Sequence of chain 1.A:
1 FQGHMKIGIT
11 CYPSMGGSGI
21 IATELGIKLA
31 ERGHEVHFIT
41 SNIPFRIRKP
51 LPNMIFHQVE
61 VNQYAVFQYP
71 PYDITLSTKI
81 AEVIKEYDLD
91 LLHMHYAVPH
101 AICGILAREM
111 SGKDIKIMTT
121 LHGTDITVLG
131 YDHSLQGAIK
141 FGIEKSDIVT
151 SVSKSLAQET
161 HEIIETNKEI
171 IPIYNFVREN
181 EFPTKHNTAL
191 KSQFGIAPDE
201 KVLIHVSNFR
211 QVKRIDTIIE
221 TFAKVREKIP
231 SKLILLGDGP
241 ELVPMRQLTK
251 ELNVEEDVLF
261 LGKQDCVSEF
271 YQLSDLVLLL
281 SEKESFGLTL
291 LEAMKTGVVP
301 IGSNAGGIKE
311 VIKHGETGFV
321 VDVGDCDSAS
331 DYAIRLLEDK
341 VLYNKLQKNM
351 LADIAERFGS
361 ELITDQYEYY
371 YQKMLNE

Binding-site contacts:
Ligand atom O4 contacts residue ASN175 of chain 1.A at 3.8 Å.
Ligand atom N2 contacts residue GLU284 of chain 1.A at 3.6 Å (salt-bridge).
Ligand atom C2 contacts residue UDP1 of chain 1.B at 3.8 Å.
Ligand atom C7 contacts residue SER285 of chain 1.A at 3.9 Å.
Ligand atom C2 contacts residue SER285 of chain 1.A at 3.3 Å.
Ligand atom C6 contacts residue HIS122 of chain 1.A at 3.3 Å.
Ligand atom O7 contacts residue SER285 of chain 1.A at 3.1 Å (h-bond).
Ligand atom O4 contacts residue GLY287 of chain 1.A at 3.1 Å (h-bond).
Ligand atom C6 contacts residue SER18 of chain 1.A at 3.4 Å.
Ligand atom C3 contacts residue SER285 of chain 1.A at 3.7 Å.
Ligand atom O4 contacts residue PHE286 of chain 1.A at 3.6 Å.
Ligand atom N2 contacts residue UDP1 of chain 1.B at 3.2 Å (h-bond).
Ligand atom C4 contacts residue SER285 of chain 1.A at 3.8 Å.
Ligand atom O3 contacts residue GLU284 of chain 1.A at 2.7 Å (salt-bridge).
Ligand atom O5 contacts residue UDP1 of chain 1.B at 3.9 Å.
Ligand atom O3 contacts residue PHE286 of chain 1.A at 3.0 Å (h-bond).
Ligand atom O4 contacts residue UDP1 of chain 1.B at 2.6 Å (h-bond).
Ligand atom C6 contacts residue GLY17 of chain 1.A at 3.5 Å.
Ligand atom C8 contacts residue GLU284 of chain 1.A at 3.6 Å.
Ligand atom C1 contacts residue HIS122 of chain 1.A at 3.3 Å.
Ligand atom O6 contacts residue ASN175 of chain 1.A at 2.9 Å (h-bond).
Ligand atom O3 contacts residue GLY287 of chain 1.A at 3.2 Å (h-bond).
Ligand atom O7 contacts residue GLU284 of chain 1.A at 3.7 Å.
Ligand atom O4 contacts residue LEU288 of chain 1.A at 3.4 Å (h-bond).
Ligand atom C4 contacts residue UDP1 of chain 1.B at 3.4 Å.
Ligand atom C5 contacts residue SER18 of chain 1.A at 3.8 Å.
Ligand atom O1 contacts residue UDP1 of chain 1.B at 2.6 Å (h-bond).
Ligand atom C2 contacts residue HIS122 of chain 1.A at 3.5 Å.
Ligand atom O3 contacts residue SER285 of chain 1.A at 3.2 Å (h-bond).
Ligand atom C7 contacts residue GLU284 of chain 1.A at 3.7 Å.
Ligand atom C5 contacts residue UDP1 of chain 1.B at 3.4 Å.
Ligand atom O6 contacts residue HIS122 of chain 1.A at 2.6 Å (h-bond).
Ligand atom C6 contacts residue ASN175 of chain 1.A at 3.4 Å.
Ligand atom O5 contacts residue HIS122 of chain 1.A at 3.4 Å.
Ligand atom O6 contacts residue VAL152 of chain 1.A at 3.5 Å.
Ligand atom C8 contacts residue LYS283 of chain 1.A at 3.5 Å.
Ligand atom C3 contacts residue UDP1 of chain 1.B at 3.4 Å.
Ligand atom C3 contacts residue GLU284 of chain 1.A at 3.3 Å.
Ligand atom C8 contacts residue UDP1 of chain 1.B at 3.9 Å.
Ligand atom C1 contacts residue UDP1 of chain 1.B at 3.5 Å.

This small molecule binds to this protein.
Small molecule (SMILES): CC(=O)N[C@@H]1[C@@H](O)[C@H](O)[C@@H](CO)O[C@@H]1O